Sequence of chain 2.B:
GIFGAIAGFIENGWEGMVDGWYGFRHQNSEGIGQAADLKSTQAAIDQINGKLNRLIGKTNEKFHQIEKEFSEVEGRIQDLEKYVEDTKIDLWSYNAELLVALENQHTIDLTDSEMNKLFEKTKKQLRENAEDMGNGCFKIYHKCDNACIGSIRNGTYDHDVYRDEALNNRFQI

Sequence of chain 2.A:
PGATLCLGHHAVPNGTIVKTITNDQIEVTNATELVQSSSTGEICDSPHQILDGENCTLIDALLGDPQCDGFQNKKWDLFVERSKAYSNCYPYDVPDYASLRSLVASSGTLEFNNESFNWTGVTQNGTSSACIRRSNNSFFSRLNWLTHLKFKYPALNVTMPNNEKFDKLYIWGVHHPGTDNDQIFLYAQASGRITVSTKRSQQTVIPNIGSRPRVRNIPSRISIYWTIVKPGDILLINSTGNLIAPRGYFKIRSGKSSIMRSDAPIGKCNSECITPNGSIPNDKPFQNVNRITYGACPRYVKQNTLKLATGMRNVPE

Binding-site contacts:
Ligand atom O5 contacts residue THR312 of chain 2.A at 3.1 Å (h-bond).
Ligand atom C7 contacts residue THR34 of chain 2.A at 4.4 Å.
Ligand atom O7 contacts residue THR34 of chain 2.A at 4.1 Å.
Ligand atom C5 contacts residue THR312 of chain 2.A at 4.2 Å.
Ligand atom O6 contacts residue THR312 of chain 2.A at 4.2 Å.
Ligand atom C7 contacts residue ASN32 of chain 2.A at 3.4 Å.
Ligand atom C5 contacts residue ASP285 of chain 2.A at 4.5 Å.
Ligand atom C8 contacts residue ASN32 of chain 2.A at 4.5 Å.
Ligand atom O7 contacts residue ASN32 of chain 2.A at 3.5 Å (h-bond).
Ligand atom C8 contacts residue ILE56 of chain 2.B at 4.4 Å (hydrophobic).
Ligand atom N2 contacts residue ASN32 of chain 2.A at 2.9 Å (h-bond).
Ligand atom C2 contacts residue ASN32 of chain 2.A at 2.5 Å.
Ligand atom C1 contacts residue ASN32 of chain 2.A at 1.5 Å.
Ligand atom C6 contacts residue THR312 of chain 2.A at 4.1 Å.
Ligand atom C3 contacts residue ASN32 of chain 2.A at 3.8 Å.
Ligand atom C8 contacts residue THR34 of chain 2.A at 3.9 Å.
Ligand atom C6 contacts residue ILE56 of chain 2.B at 4.3 Å (hydrophobic).
Ligand atom O4 contacts residue ILE56 of chain 2.B at 3.7 Å.
Ligand atom C5 contacts residue ASN32 of chain 2.A at 3.6 Å.
Ligand atom O3 contacts residue ASP285 of chain 2.A at 4.1 Å.
Ligand atom O4 contacts residue ASP285 of chain 2.A at 3.7 Å.
Ligand atom C6 contacts residue LEU52 of chain 2.B at 3.8 Å (hydrophobic).
Ligand atom O6 contacts residue LEU52 of chain 2.B at 3.4 Å.
Ligand atom C6 contacts residue ASP285 of chain 2.A at 3.9 Å.
Ligand atom C4 contacts residue ASN32 of chain 2.A at 4.2 Å.
Ligand atom C4 contacts residue ASP285 of chain 2.A at 3.8 Å.
Ligand atom O5 contacts residue ASN32 of chain 2.A at 2.3 Å (h-bond).
Ligand atom C1 contacts residue THR312 of chain 2.A at 3.7 Å.

A small-molecule ligand and the protein it binds are described below.
Small molecule (SMILES): CC(=O)N[C@H]1[C@H](O[C@H]2[C@H](O)[C@@H](NC(C)=O)CO[C@@H]2CO)O[C@H](CO)[C@@H](O[C@@H]2O[C@H](CO[C@H]3O[C@H](CO)[C@@H](O)[C@H](O)[C@@H]3O)[C@@H](O)[C@H](O[C@H]3O[C@H](CO)[C@@H](O)[C@H](O)[C@@H]3O)[C@@H]2O)[C@@H]1O